Binding-site contacts:
Ligand atom C2' contacts residue LYS25 of chain 1.C at 3.8 Å.
Ligand atom OP2 contacts residue ASP242 of chain 1.A at 3.9 Å.
Ligand atom C5' contacts residue ASP242 of chain 1.A at 4.4 Å.

Sequence of chain 1.A:
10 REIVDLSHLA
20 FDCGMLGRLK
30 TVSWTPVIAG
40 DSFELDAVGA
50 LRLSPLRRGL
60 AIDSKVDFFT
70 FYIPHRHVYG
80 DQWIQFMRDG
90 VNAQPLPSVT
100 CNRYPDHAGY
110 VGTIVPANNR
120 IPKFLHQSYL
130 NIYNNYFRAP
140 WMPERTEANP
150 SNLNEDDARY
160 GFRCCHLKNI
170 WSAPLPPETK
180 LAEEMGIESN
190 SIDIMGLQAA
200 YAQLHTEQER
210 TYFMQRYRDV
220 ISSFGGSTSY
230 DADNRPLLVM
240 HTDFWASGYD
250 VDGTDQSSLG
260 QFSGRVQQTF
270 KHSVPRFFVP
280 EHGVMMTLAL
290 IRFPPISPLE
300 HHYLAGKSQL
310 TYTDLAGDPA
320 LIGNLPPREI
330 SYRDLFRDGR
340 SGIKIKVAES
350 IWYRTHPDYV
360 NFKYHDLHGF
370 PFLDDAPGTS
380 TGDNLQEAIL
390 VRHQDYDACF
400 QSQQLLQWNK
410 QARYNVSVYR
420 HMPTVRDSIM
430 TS

Sequence of chain 1.C:
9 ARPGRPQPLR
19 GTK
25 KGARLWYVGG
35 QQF

The protein below binds the small molecule below.
Small molecule (SMILES): Nc1ccn([C@H]2C[C@H](O)[C@@H](COP(=O)(O)O)O2)c(=O)n1